A small-molecule ligand and the protein it binds are described below.
Small molecule (SMILES): COc1cc(CCNC(=O)c2nc(C(C)(C)NC(=O)OCc3ccccc3)[nH]c(=O)c2O)ccn1

Sequence of chain 5.A:
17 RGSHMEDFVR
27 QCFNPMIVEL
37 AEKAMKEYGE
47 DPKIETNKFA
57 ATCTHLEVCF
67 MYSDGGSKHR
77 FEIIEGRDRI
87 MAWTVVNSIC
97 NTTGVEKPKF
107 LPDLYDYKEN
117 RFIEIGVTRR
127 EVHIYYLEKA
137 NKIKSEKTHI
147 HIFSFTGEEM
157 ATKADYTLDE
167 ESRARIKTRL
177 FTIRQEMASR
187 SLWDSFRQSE

Binding-site contacts:
Ligand atom O03 contacts residue GLU81 of chain 5.A at 4.0 Å.
Ligand atom C09 contacts residue HIS61 of chain 5.A at 3.5 Å.
Ligand atom C23 contacts residue THR58 of chain 5.A at 3.9 Å.
Ligand atom C21 contacts residue TYR44 of chain 5.A at 3.9 Å (hydrophobic).
Ligand atom C08 contacts residue MN1 of chain 5.C at 3.2 Å.
Ligand atom C09 contacts residue GLU81 of chain 5.A at 4.0 Å.
Ligand atom C10 contacts residue GLU120 of chain 5.A at 3.9 Å.
Ligand atom C02 contacts residue LYS54 of chain 5.A at 3.6 Å.
Ligand atom O02 contacts residue MN1 of chain 5.C at 2.6 Å.
Ligand atom O25 contacts residue TYR131 of chain 5.A at 3.7 Å.
Ligand atom C07 contacts residue MN1 of chain 5.C at 2.7 Å.
Ligand atom C06 contacts residue GLU81 of chain 5.A at 3.2 Å.
Ligand atom C25 contacts residue TYR131 of chain 5.A at 3.7 Å (hydrophobic).
Ligand atom O26 contacts residue TYR131 of chain 5.A at 2.9 Å (h-bond).
Ligand atom N02 contacts residue GLU81 of chain 5.A at 3.2 Å (salt-bridge).
Ligand atom O04 contacts residue MN1 of chain 5.B at 2.1 Å.
Ligand atom O03 contacts residue MN1 of chain 5.C at 2.4 Å.
Ligand atom C23 contacts residue ALA57 of chain 5.A at 3.8 Å (hydrophobic).
Ligand atom N02 contacts residue MN1 of chain 5.C at 3.2 Å.
Ligand atom C22 contacts residue LYS54 of chain 5.A at 4.0 Å.
Ligand atom C10 contacts residue HIS61 of chain 5.A at 3.2 Å.
Ligand atom O03 contacts residue HIS61 of chain 5.A at 3.6 Å.
Ligand atom O04 contacts residue ILE121 of chain 5.A at 2.9 Å (h-bond).
Ligand atom O03 contacts residue MN1 of chain 5.B at 2.3 Å.
Ligand atom C10 contacts residue MN1 of chain 5.B at 2.8 Å.
Ligand atom C22 contacts residue TYR44 of chain 5.A at 3.8 Å (hydrophobic).
Ligand atom C07 contacts residue GLU81 of chain 5.A at 3.5 Å.
Ligand atom C09 contacts residue MN1 of chain 5.B at 2.9 Å.
Ligand atom C03 contacts residue ALA40 of chain 5.A at 4.0 Å (hydrophobic).
Ligand atom O03 contacts residue ASP109 of chain 5.A at 3.2 Å (salt-bridge).
Ligand atom O04 contacts residue GLU120 of chain 5.A at 3.2 Å (salt-bridge).
Ligand atom O03 contacts residue GLU120 of chain 5.A at 3.1 Å (salt-bridge).
Ligand atom N03 contacts residue HIS61 of chain 5.A at 3.7 Å.
Ligand atom C09 contacts residue MN1 of chain 5.C at 3.1 Å.
Ligand atom C09 contacts residue GLU120 of chain 5.A at 3.9 Å.
Ligand atom C08 contacts residue GLU81 of chain 5.A at 3.7 Å.
Ligand atom C26 contacts residue TYR131 of chain 5.A at 3.5 Å (hydrophobic).
Ligand atom O04 contacts residue HIS61 of chain 5.A at 2.7 Å (h-bond).
Ligand atom N01 contacts residue LYS54 of chain 5.A at 3.0 Å (salt-bridge).
Ligand atom C24 contacts residue THR58 of chain 5.A at 3.8 Å.